Binding-site contacts:
Ligand atom C7 contacts residue ASN337 of chain 1.A at 3.4 Å.
Ligand atom C2 contacts residue ASN337 of chain 1.A at 2.5 Å.
Ligand atom C8 contacts residue THR339 of chain 1.A at 4.2 Å.
Ligand atom C1 contacts residue ASN337 of chain 1.A at 1.4 Å.
Ligand atom C4 contacts residue ASN337 of chain 1.A at 4.3 Å.
Ligand atom N2 contacts residue ASN337 of chain 1.A at 3.0 Å (h-bond).
Ligand atom O7 contacts residue LYS336 of chain 1.A at 4.3 Å.
Ligand atom O7 contacts residue ASN337 of chain 1.A at 3.1 Å (h-bond).
Ligand atom O5 contacts residue ASN337 of chain 1.A at 2.4 Å (h-bond).
Ligand atom C5 contacts residue ASN337 of chain 1.A at 3.7 Å.
Ligand atom O7 contacts residue THR373 of chain 1.A at 4.1 Å.
Ligand atom C3 contacts residue ASN337 of chain 1.A at 3.9 Å.

Sequence of chain 1.A:
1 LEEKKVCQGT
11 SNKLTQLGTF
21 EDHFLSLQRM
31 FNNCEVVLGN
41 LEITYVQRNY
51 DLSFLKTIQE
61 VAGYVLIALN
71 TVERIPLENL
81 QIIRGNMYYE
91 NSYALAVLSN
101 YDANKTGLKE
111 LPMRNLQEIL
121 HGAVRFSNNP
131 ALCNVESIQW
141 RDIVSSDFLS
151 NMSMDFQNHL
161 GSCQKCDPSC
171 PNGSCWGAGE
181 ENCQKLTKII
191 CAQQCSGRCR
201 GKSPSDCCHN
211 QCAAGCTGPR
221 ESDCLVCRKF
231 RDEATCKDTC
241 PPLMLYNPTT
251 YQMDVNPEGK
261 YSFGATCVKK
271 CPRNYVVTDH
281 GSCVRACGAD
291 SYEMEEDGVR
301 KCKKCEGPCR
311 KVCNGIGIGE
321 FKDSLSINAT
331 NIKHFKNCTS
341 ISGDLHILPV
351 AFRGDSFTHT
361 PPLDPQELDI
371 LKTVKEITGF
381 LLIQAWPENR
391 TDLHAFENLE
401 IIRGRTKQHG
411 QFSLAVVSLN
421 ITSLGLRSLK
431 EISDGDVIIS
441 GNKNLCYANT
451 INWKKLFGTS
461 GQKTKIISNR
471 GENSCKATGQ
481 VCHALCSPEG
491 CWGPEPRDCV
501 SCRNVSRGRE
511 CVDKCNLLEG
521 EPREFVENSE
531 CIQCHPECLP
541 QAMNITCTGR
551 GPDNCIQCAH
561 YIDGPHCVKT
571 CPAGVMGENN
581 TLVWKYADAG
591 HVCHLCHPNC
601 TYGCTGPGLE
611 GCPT

The protein below binds the small molecule below.
Small molecule (SMILES): CC(=O)N[C@@H]1[C@@H](O)[C@H](O)[C@@H](CO)O[C@H]1O